Binding-site contacts:
Ligand atom C02 contacts residue ALA24 of chain 2.A at 3.8 Å (hydrophobic).
Ligand atom N contacts residue PRO93 of chain 2.A at 3.3 Å (h-bond).
Ligand atom C17 contacts residue CYS92 of chain 2.A at 3.1 Å (hydrophobic).
Ligand atom N02 contacts residue VAL26 of chain 2.A at 3.6 Å.
Ligand atom C17 contacts residue LEU18 of chain 2.A at 3.8 Å (hydrophobic).
Ligand atom C02 contacts residue GLY21 of chain 2.A at 3.8 Å.
Ligand atom C17 contacts residue GLY95 of chain 2.A at 3.8 Å.
Ligand atom C14 contacts residue MET89 of chain 2.A at 3.7 Å (hydrophobic).
Ligand atom C18 contacts residue GLY95 of chain 2.A at 3.7 Å.
Ligand atom C10 contacts residue MET145 of chain 2.A at 3.5 Å (hydrophobic).
Ligand atom C11 contacts residue GLU90 of chain 2.A at 3.8 Å.
Ligand atom O01 contacts residue THR159 of chain 2.A at 3.5 Å (h-bond).
Ligand atom N04 contacts residue CYS92 of chain 2.A at 3.5 Å (h-bond).
Ligand atom N05 contacts residue LEU18 of chain 2.A at 3.5 Å.
Ligand atom C17 contacts residue PHE91 of chain 2.A at 3.8 Å (hydrophobic).
Ligand atom C14 contacts residue ALA39 of chain 2.A at 3.7 Å (hydrophobic).
Ligand atom N05 contacts residue PHE91 of chain 2.A at 3.4 Å.
Ligand atom C15 contacts residue VAL71 of chain 2.A at 3.6 Å (hydrophobic).
Ligand atom C02 contacts residue VAL26 of chain 2.A at 3.7 Å (hydrophobic).
Ligand atom N04 contacts residue MET145 of chain 2.A at 3.5 Å.
Ligand atom C16 contacts residue LEU18 of chain 2.A at 3.6 Å (hydrophobic).
Ligand atom O contacts residue PRO93 of chain 2.A at 3.3 Å (h-bond).
Ligand atom N05 contacts residue CYS92 of chain 2.A at 2.9 Å (h-bond).
Ligand atom C24 contacts residue PRO93 of chain 2.A at 3.5 Å (hydrophobic).
Ligand atom C15 contacts residue GLU90 of chain 2.A at 3.7 Å.
Ligand atom C contacts residue PRO93 of chain 2.A at 3.1 Å (hydrophobic).
Ligand atom C09 contacts residue VAL26 of chain 2.A at 3.8 Å (hydrophobic).
Ligand atom C20 contacts residue GLY95 of chain 2.A at 3.8 Å.
Ligand atom C11 contacts residue MET145 of chain 2.A at 3.7 Å (hydrophobic).
Ligand atom C17 contacts residue PRO93 of chain 2.A at 3.7 Å (hydrophobic).
Ligand atom N03 contacts residue LEU18 of chain 2.A at 3.6 Å.
Ligand atom C08 contacts residue GLY19 of chain 2.A at 3.6 Å.
Ligand atom C15 contacts residue MET89 of chain 2.A at 3.5 Å (hydrophobic).
Ligand atom O contacts residue ARG28 of chain 2.A at 3.6 Å.
Ligand atom C16 contacts residue CYS92 of chain 2.A at 3.1 Å (hydrophobic).
Ligand atom C19 contacts residue GLY95 of chain 2.A at 3.6 Å.
Ligand atom C03 contacts residue VAL26 of chain 2.A at 3.7 Å (hydrophobic).
Ligand atom C10 contacts residue LEU18 of chain 2.A at 3.5 Å (hydrophobic).
Ligand atom N03 contacts residue MET145 of chain 2.A at 3.6 Å.
Ligand atom C04 contacts residue ASP160 of chain 2.A at 3.7 Å.

A protein and the small-molecule ligand that binds it are described below.
Small molecule (SMILES): O=C(NCCCNc1nc(Nc2cccc(N3CCCC3=O)c2)ncc1C1CC1)C1CCC1

Sequence of chain 2.A:
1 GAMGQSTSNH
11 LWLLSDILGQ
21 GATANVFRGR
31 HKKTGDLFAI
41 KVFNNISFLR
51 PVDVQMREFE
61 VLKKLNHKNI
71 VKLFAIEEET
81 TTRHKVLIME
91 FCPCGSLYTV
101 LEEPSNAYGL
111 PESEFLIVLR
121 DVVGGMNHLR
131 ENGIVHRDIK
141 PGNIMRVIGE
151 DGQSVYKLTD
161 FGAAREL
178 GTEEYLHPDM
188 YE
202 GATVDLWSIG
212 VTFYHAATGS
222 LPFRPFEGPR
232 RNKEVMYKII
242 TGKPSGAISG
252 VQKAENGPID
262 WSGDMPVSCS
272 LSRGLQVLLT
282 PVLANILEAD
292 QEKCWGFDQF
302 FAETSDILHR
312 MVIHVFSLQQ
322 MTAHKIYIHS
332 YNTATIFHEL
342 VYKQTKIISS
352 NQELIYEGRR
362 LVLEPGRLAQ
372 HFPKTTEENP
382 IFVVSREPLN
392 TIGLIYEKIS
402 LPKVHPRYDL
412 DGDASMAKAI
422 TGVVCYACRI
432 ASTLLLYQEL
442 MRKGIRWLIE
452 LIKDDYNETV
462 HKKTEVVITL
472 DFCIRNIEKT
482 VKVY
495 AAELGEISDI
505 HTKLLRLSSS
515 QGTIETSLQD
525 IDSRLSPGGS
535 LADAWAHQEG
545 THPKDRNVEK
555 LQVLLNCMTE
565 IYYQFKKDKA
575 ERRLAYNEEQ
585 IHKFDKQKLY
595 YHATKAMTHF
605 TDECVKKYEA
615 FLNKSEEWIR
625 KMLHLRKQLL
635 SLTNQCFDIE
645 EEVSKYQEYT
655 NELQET